This protein binds this small molecule.
Small molecule (SMILES): O=C(O)[C@@H]1O[C@H](O[C@H]2[C@@H](OS(=O)(=O)O)O[C@@H](O)[C@H](NS(=O)(=O)O)[C@H]2O)[C@@H](OS(=O)(=O)O)[C@H](O)[C@@H]1O

Binding-site contacts:
Ligand atom O5 contacts residue ARG157 of chain 53.H at 3.8 Å.
Ligand atom C6 contacts residue LEU62 of chain 53.H at 3.5 Å (hydrophobic).
Ligand atom O4 contacts residue HIS155 of chain 53.H at 3.5 Å (h-bond).
Ligand atom O6B contacts residue ARG157 of chain 53.H at 3.3 Å (salt-bridge).
Ligand atom C3 contacts residue ALA158 of chain 53.H at 4.0 Å (hydrophobic).
Ligand atom O6B contacts residue LEU62 of chain 53.H at 4.0 Å.
Ligand atom O5B contacts residue LYS156 of chain 53.H at 3.3 Å.
Ligand atom O4 contacts residue SER93 of chain 53.H at 3.0 Å (h-bond).
Ligand atom OAF contacts residue ARG157 of chain 53.H at 2.8 Å (salt-bridge).
Ligand atom C6 contacts residue HIS155 of chain 53.H at 3.4 Å.
Ligand atom O3 contacts residue LYS156 of chain 53.H at 3.0 Å.
Ligand atom O6B contacts residue HIS155 of chain 53.H at 3.3 Å (h-bond).
Ligand atom O6A contacts residue HIS94 of chain 53.H at 3.2 Å (h-bond).
Ligand atom O3 contacts residue ARG157 of chain 53.H at 3.3 Å (salt-bridge).
Ligand atom C6 contacts residue HIS94 of chain 53.H at 3.9 Å.
Ligand atom O6A contacts residue SER93 of chain 53.H at 3.2 Å.
Ligand atom C3 contacts residue ARG157 of chain 53.H at 3.7 Å.
Ligand atom C5 contacts residue HIS155 of chain 53.H at 4.0 Å.
Ligand atom O5 contacts residue LYS156 of chain 53.H at 3.4 Å.
Ligand atom OAF contacts residue THR4 of chain 53.H at 2.9 Å (h-bond).
Ligand atom O5 contacts residue HIS155 of chain 53.H at 3.6 Å.
Ligand atom SAG contacts residue ARG157 of chain 53.H at 3.6 Å (salt-bridge).
Ligand atom OAH contacts residue ARG157 of chain 53.H at 3.1 Å (salt-bridge).
Ligand atom C2 contacts residue ALA158 of chain 53.H at 3.7 Å (hydrophobic).
Ligand atom O6A contacts residue HIS155 of chain 53.H at 3.8 Å.
Ligand atom OBI contacts residue LYS156 of chain 53.H at 4.0 Å.
Ligand atom C3 contacts residue LYS156 of chain 53.H at 4.0 Å.
Ligand atom OAH contacts residue LEU2 of chain 53.H at 2.8 Å (h-bond).
Ligand atom OAH contacts residue THR4 of chain 53.H at 3.7 Å.
Ligand atom C4 contacts residue LYS156 of chain 53.H at 4.0 Å.
Ligand atom OAF contacts residue ALA158 of chain 53.H at 3.3 Å.
Ligand atom O6B contacts residue LYS156 of chain 53.H at 3.3 Å.
Ligand atom C6 contacts residue SER93 of chain 53.H at 4.0 Å.
Ligand atom OAH contacts residue ASP3 of chain 53.H at 4.0 Å.
Ligand atom O6A contacts residue LEU62 of chain 53.H at 3.4 Å.
Ligand atom SAG contacts residue THR4 of chain 53.H at 3.9 Å.
Ligand atom O3 contacts residue ALA158 of chain 53.H at 3.0 Å (h-bond).
Ligand atom O4 contacts residue LYS156 of chain 53.H at 3.5 Å.
Ligand atom C5 contacts residue LEU62 of chain 53.H at 3.8 Å (hydrophobic).
Ligand atom O6B contacts residue HIS94 of chain 53.H at 4.0 Å.

Sequence of chain 53.H:
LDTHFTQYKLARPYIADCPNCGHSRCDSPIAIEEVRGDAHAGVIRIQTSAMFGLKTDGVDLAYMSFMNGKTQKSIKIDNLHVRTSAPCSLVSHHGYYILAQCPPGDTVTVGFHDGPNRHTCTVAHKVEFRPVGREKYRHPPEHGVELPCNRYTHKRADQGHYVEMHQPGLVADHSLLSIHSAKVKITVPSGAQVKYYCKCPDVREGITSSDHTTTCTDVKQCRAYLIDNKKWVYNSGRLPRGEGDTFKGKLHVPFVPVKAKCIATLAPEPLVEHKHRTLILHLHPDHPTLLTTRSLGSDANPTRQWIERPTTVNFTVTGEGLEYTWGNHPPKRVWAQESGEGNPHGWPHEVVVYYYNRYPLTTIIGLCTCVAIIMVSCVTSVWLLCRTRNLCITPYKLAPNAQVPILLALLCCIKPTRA